Binding-site contacts:
Ligand atom C6 contacts residue SER683 of chain 1.A at 4.1 Å.
Ligand atom N2 contacts residue ASN681 of chain 1.A at 2.7 Å (h-bond).
Ligand atom C2 contacts residue ASN681 of chain 1.A at 2.4 Å.
Ligand atom C8 contacts residue ASN681 of chain 1.A at 4.2 Å.
Ligand atom O5 contacts residue ASN681 of chain 1.A at 2.5 Å (h-bond).
Ligand atom C3 contacts residue ASN681 of chain 1.A at 3.8 Å.
Ligand atom C1 contacts residue ASN681 of chain 1.A at 1.5 Å.
Ligand atom C8 contacts residue THR663 of chain 1.A at 4.1 Å.
Ligand atom C4 contacts residue ASN681 of chain 1.A at 4.3 Å.
Ligand atom C8 contacts residue THR662 of chain 1.A at 4.4 Å.
Ligand atom O6 contacts residue SER683 of chain 1.A at 4.4 Å.
Ligand atom O5 contacts residue SER683 of chain 1.A at 3.0 Å (h-bond).
Ligand atom C5 contacts residue ASN681 of chain 1.A at 3.8 Å.
Ligand atom C1 contacts residue SER683 of chain 1.A at 3.6 Å.
Ligand atom O7 contacts residue ASN681 of chain 1.A at 3.0 Å (h-bond).
Ligand atom C7 contacts residue ASN681 of chain 1.A at 3.0 Å.
Ligand atom C5 contacts residue SER683 of chain 1.A at 4.1 Å.

This protein binds this small molecule.
Small molecule (SMILES): CC(=O)N[C@@H]1[C@@H](O)[C@H](O)[C@@H](CO)O[C@H]1O

Sequence of chain 1.A:
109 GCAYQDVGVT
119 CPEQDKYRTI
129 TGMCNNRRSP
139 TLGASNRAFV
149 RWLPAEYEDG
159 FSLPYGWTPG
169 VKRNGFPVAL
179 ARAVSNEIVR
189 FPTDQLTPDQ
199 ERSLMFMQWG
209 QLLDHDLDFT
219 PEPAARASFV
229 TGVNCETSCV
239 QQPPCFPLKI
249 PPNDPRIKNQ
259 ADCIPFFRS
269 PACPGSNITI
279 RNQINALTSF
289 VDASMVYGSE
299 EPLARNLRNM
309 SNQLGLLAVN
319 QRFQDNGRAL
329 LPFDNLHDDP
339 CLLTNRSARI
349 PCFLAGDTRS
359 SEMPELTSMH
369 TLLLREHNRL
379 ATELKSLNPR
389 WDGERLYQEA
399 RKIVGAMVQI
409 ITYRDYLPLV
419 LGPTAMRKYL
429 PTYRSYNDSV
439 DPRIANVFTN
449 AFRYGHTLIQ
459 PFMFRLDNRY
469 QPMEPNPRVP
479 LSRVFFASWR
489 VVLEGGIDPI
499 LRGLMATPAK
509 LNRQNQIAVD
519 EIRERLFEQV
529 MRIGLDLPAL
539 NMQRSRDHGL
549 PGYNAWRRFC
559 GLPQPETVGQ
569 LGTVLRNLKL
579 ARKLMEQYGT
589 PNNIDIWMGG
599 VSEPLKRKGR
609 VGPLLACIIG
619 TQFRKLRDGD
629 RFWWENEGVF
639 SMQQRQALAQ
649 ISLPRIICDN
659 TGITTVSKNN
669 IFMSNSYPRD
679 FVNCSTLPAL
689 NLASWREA